Sequence of chain 1.E:
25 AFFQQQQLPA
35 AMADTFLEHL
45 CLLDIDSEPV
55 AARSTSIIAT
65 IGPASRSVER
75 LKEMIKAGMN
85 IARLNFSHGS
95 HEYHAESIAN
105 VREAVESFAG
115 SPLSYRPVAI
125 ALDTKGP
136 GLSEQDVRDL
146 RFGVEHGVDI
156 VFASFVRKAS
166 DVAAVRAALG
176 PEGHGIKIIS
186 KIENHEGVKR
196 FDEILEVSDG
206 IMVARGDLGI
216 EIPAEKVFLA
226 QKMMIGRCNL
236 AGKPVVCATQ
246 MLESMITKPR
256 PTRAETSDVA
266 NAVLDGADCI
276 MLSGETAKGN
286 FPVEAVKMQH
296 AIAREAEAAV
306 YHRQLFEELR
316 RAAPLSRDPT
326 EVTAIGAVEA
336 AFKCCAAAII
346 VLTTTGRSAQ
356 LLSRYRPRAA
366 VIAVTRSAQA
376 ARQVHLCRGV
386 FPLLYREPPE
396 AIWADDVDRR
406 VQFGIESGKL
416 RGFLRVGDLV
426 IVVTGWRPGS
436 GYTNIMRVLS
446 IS

Binding-site contacts:
Ligand atom C5 contacts residue GLY434 of chain 1.E at 3.4 Å.
Ligand atom O5 contacts residue LEU347 of chain 1.E at 3.7 Å.
Ligand atom O3 contacts residue TRP398 of chain 1.E at 3.6 Å.
Ligand atom O3 contacts residue ARG432 of chain 1.E at 2.8 Å (salt-bridge).
Ligand atom P2 contacts residue THR349 of chain 1.E at 3.7 Å.
Ligand atom C4 contacts residue GLY434 of chain 1.E at 3.3 Å.
Ligand atom O2 contacts residue LEU347 of chain 1.E at 3.4 Å.
Ligand atom C6 contacts residue SER353 of chain 1.E at 3.7 Å.
Ligand atom O4 contacts residue THR438 of chain 1.E at 3.5 Å (h-bond).
Ligand atom O3P contacts residue TRP398 of chain 1.E at 2.6 Å (h-bond).
Ligand atom P2 contacts residue SER353 of chain 1.E at 3.6 Å.
Ligand atom C1 contacts residue ARG405 of chain 1.E at 3.7 Å.
Ligand atom O4 contacts residue TYR437 of chain 1.E at 2.9 Å (h-bond).
Ligand atom O2 contacts residue GLY430 of chain 1.E at 3.6 Å.
Ligand atom P2 contacts residue THR348 of chain 1.E at 3.5 Å.
Ligand atom O6P contacts residue GLY436 of chain 1.E at 2.9 Å (h-bond).
Ligand atom O5P contacts residue THR350 of chain 1.E at 2.7 Å (h-bond).
Ligand atom O1 contacts residue GLY434 of chain 1.E at 3.7 Å.
Ligand atom O6P contacts residue SER353 of chain 1.E at 3.6 Å (h-bond).
Ligand atom O4P contacts residue SER353 of chain 1.E at 2.7 Å (h-bond).
Ligand atom C3 contacts residue GLY434 of chain 1.E at 3.5 Å.
Ligand atom O6 contacts residue THR349 of chain 1.E at 3.1 Å (h-bond).
Ligand atom O1P contacts residue ARG405 of chain 1.E at 2.7 Å (salt-bridge).
Ligand atom O5P contacts residue THR348 of chain 1.E at 3.6 Å.
Ligand atom O3P contacts residue ARG405 of chain 1.E at 2.8 Å (salt-bridge).
Ligand atom O4 contacts residue GLY436 of chain 1.E at 3.7 Å.
Ligand atom P2 contacts residue SER435 of chain 1.E at 3.5 Å.
Ligand atom O5P contacts residue SER435 of chain 1.E at 2.8 Å (h-bond).
Ligand atom O4 contacts residue GLY434 of chain 1.E at 2.6 Å (h-bond).
Ligand atom O4P contacts residue THR348 of chain 1.E at 2.5 Å (h-bond).
Ligand atom P1 contacts residue ARG405 of chain 1.E at 3.6 Å.
Ligand atom O3 contacts residue GLY430 of chain 1.E at 3.2 Å.
Ligand atom O5P contacts residue THR349 of chain 1.E at 3.3 Å (h-bond).
Ligand atom O2P contacts residue PRO433 of chain 1.E at 3.7 Å.
Ligand atom C6 contacts residue LEU347 of chain 1.E at 3.6 Å (hydrophobic).
Ligand atom O6P contacts residue SER435 of chain 1.E at 3.1 Å (h-bond).
Ligand atom O6 contacts residue THR348 of chain 1.E at 3.5 Å.
Ligand atom C3 contacts residue ARG432 of chain 1.E at 3.3 Å.
Ligand atom C6 contacts residue THR438 of chain 1.E at 3.4 Å.
Ligand atom O2P contacts residue GLY434 of chain 1.E at 2.8 Å (h-bond).

The small molecule below binds the protein below.
Small molecule (SMILES): O=P(O)(O)OC[C@H]1O[C@](O)(COP(=O)(O)O)[C@@H](O)[C@@H]1O